Sequence of chain 1.C:
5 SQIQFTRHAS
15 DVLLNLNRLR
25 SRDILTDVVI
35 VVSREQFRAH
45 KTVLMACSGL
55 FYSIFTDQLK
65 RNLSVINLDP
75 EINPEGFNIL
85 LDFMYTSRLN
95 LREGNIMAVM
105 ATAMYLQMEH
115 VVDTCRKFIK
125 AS

The small molecule below binds the protein below.
Small molecule (SMILES): C[C@H]1COCCN1c1cc(NC(=O)Cn2cc(-c3cc(Cl)c(O)c(C(N)=O)c3)c3c(F)ccnc32)c(Cl)cn1

Sequence of chain 1.B:
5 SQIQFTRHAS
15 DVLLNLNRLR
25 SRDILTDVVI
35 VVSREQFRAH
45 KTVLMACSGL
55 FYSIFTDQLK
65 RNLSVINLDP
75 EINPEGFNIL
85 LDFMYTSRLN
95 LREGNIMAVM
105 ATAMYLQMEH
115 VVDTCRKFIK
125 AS

Binding-site contacts:
Ligand atom C28 contacts residue ARG22 of chain 1.C at 3.6 Å.
Ligand atom C16 contacts residue CYS51 of chain 1.B at 3.6 Å (hydrophobic).
Ligand atom N15 contacts residue PHE87 of chain 1.B at 3.4 Å.
Ligand atom C01 contacts residue GLU113 of chain 1.B at 3.3 Å.
Ligand atom O14 contacts residue HIS114 of chain 1.B at 3.1 Å (h-bond).
Ligand atom C37 contacts residue GLY53 of chain 1.B at 3.5 Å.
Ligand atom C22 contacts residue TYR56 of chain 1.B at 3.3 Å (hydrophobic).
Ligand atom C19 contacts residue GLY53 of chain 1.B at 3.5 Å.
Ligand atom CL35 contacts residue LEU23 of chain 1.C at 3.5 Å.
Ligand atom C19 contacts residue MET49 of chain 1.B at 3.2 Å (hydrophobic).
Ligand atom C26 contacts residue ARG22 of chain 1.C at 3.5 Å.
Ligand atom C20 contacts residue MET49 of chain 1.B at 3.3 Å (hydrophobic).
Ligand atom O11 contacts residue HIS12 of chain 1.C at 2.7 Å (h-bond).
Ligand atom O14 contacts residue VAL115 of chain 1.B at 3.1 Å (h-bond).
Ligand atom C17 contacts residue SER52 of chain 1.B at 3.2 Å.
Ligand atom C07 contacts residue ALA50 of chain 1.B at 3.3 Å (hydrophobic).
Ligand atom C13 contacts residue HIS114 of chain 1.B at 3.6 Å.
Ligand atom N21 contacts residue TYR56 of chain 1.B at 3.1 Å.
Ligand atom C17 contacts residue CYS51 of chain 1.B at 3.1 Å (hydrophobic).
Ligand atom N32 contacts residue ARG22 of chain 1.C at 3.3 Å.
Ligand atom N18 contacts residue GLY53 of chain 1.B at 3.5 Å (h-bond).
Ligand atom C06 contacts residue CYS51 of chain 1.B at 3.4 Å (hydrophobic).
Ligand atom C05 contacts residue CYS51 of chain 1.B at 3.5 Å (hydrophobic).
Ligand atom CL09 contacts residue ASP15 of chain 1.C at 3.3 Å.
Ligand atom C17 contacts residue ALA50 of chain 1.B at 3.2 Å (hydrophobic).
Ligand atom CL09 contacts residue HIS12 of chain 1.C at 3.3 Å.
Ligand atom C02 contacts residue GLN111 of chain 1.B at 3.5 Å.
Ligand atom N18 contacts residue SER52 of chain 1.B at 3.5 Å.
Ligand atom N21 contacts residue MET49 of chain 1.B at 2.8 Å (h-bond).
Ligand atom N38 contacts residue GLY53 of chain 1.B at 3.4 Å.
Ligand atom CL35 contacts residue ALA50 of chain 1.B at 3.6 Å.
Ligand atom N15 contacts residue VAL115 of chain 1.B at 3.5 Å.
Ligand atom F03 contacts residue GLU113 of chain 1.B at 3.3 Å.
Ligand atom CL35 contacts residue MET49 of chain 1.B at 3.1 Å.
Ligand atom C01 contacts residue GLN111 of chain 1.B at 3.4 Å.
Ligand atom O14 contacts residue MET112 of chain 1.B at 3.3 Å.
Ligand atom C34 contacts residue TYR56 of chain 1.B at 3.5 Å (hydrophobic).
Ligand atom N15 contacts residue HIS114 of chain 1.B at 3.5 Å.
Ligand atom C19 contacts residue SER52 of chain 1.B at 3.2 Å.
Ligand atom C39 contacts residue GLN111 of chain 1.B at 3.6 Å.